Sequence of chain 1.C:
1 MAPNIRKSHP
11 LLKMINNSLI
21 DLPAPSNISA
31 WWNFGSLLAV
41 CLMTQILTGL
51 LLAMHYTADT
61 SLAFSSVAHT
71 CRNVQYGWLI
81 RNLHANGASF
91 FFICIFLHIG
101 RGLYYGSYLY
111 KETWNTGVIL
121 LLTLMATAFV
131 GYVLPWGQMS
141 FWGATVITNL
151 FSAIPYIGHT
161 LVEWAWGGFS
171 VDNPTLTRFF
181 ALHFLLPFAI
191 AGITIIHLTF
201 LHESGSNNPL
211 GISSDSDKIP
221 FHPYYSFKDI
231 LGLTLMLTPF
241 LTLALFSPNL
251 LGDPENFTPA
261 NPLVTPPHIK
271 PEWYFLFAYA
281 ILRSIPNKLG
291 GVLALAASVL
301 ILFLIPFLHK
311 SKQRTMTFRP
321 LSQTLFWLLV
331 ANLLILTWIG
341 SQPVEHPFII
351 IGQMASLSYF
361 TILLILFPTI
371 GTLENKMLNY

A protein and the small-molecule ligand that binds it are described below.
Small molecule (SMILES): CO/N=C(/C(=O)OC)c1ccccc1COc1cc(C)c(I)cc1C

Binding-site contacts:
Ligand atom C4 contacts residue ILE147 of chain 1.C at 3.7 Å (hydrophobic).
Ligand atom C3 contacts residue PHE129 of chain 1.C at 3.6 Å (hydrophobic).
Ligand atom C11 contacts residue PHE275 of chain 1.C at 3.7 Å (hydrophobic).
Ligand atom C1 contacts residue PHE275 of chain 1.C at 3.7 Å (hydrophobic).
Ligand atom C21 contacts residue GLY143 of chain 1.C at 3.6 Å.
Ligand atom O15 contacts residue ILE147 of chain 1.C at 3.5 Å.
Ligand atom C24 contacts residue PRO271 of chain 1.C at 3.6 Å (hydrophobic).
Ligand atom O31 contacts residue TYR132 of chain 1.C at 3.0 Å.
Ligand atom C29 contacts residue TYR132 of chain 1.C at 3.4 Å (hydrophobic).
Ligand atom C22 contacts residue PRO271 of chain 1.C at 3.4 Å (hydrophobic).
Ligand atom C22 contacts residue LYS270 of chain 1.C at 3.6 Å.
Ligand atom C16 contacts residue ILE147 of chain 1.C at 3.4 Å (hydrophobic).
Ligand atom N37 contacts residue PHE129 of chain 1.C at 3.6 Å.
Ligand atom C20 contacts residue PRO271 of chain 1.C at 3.7 Å (hydrophobic).
Ligand atom C2 contacts residue PHE275 of chain 1.C at 3.6 Å (hydrophobic).
Ligand atom C23 contacts residue PRO271 of chain 1.C at 3.5 Å (hydrophobic).
Ligand atom C16 contacts residue PHE129 of chain 1.C at 3.6 Å (hydrophobic).
Ligand atom O36 contacts residue PRO271 of chain 1.C at 3.1 Å.
Ligand atom C3 contacts residue PHE275 of chain 1.C at 3.5 Å (hydrophobic).
Ligand atom O38 contacts residue ALA144 of chain 1.C at 3.6 Å.
Ligand atom C39 contacts residue PHE129 of chain 1.C at 3.3 Å (hydrophobic).
Ligand atom O38 contacts residue GLY143 of chain 1.C at 3.4 Å.
Ligand atom C39 contacts residue ALA144 of chain 1.C at 3.5 Å (hydrophobic).
Ligand atom C30 contacts residue TYR132 of chain 1.C at 3.6 Å (hydrophobic).
Ligand atom O36 contacts residue GLU272 of chain 1.C at 3.1 Å (salt-bridge).
Ligand atom C40 contacts residue PHE275 of chain 1.C at 3.3 Å (hydrophobic).
Ligand atom C22 contacts residue GLY143 of chain 1.C at 3.5 Å.
Ligand atom C11 contacts residue TYR279 of chain 1.C at 3.6 Å (hydrophobic).
Ligand atom O36 contacts residue PHE275 of chain 1.C at 3.5 Å.
Ligand atom I1 contacts residue MET125 of chain 1.C at 3.0 Å.
Ligand atom O38 contacts residue PHE129 of chain 1.C at 3.3 Å.
Ligand atom C23 contacts residue GLY143 of chain 1.C at 3.7 Å.
Ligand atom C40 contacts residue PHE129 of chain 1.C at 3.6 Å (hydrophobic).
Ligand atom N37 contacts residue TYR132 of chain 1.C at 3.2 Å.
Ligand atom C32 contacts residue TYR132 of chain 1.C at 3.6 Å (hydrophobic).
Ligand atom C23 contacts residue ILE269 of chain 1.C at 3.6 Å (hydrophobic).
Ligand atom C32 contacts residue TYR274 of chain 1.C at 3.3 Å (hydrophobic).
Ligand atom C39 contacts residue VAL133 of chain 1.C at 3.2 Å (hydrophobic).
Ligand atom C17 contacts residue PRO271 of chain 1.C at 3.6 Å (hydrophobic).
Ligand atom C21 contacts residue PRO271 of chain 1.C at 3.6 Å (hydrophobic).